Binding-site contacts:
Ligand atom C2 contacts residue ASN250 of chain 1.D at 2.4 Å.
Ligand atom C2 contacts residue SER252 of chain 1.D at 4.3 Å.
Ligand atom C3 contacts residue SER252 of chain 1.D at 4.1 Å.
Ligand atom N2 contacts residue ASN250 of chain 1.D at 2.8 Å (h-bond).
Ligand atom C1 contacts residue ASN250 of chain 1.D at 1.4 Å.
Ligand atom O7 contacts residue ASN250 of chain 1.D at 3.2 Å (h-bond).
Ligand atom O6 contacts residue PRO254 of chain 1.D at 4.2 Å.
Ligand atom C8 contacts residue PRO254 of chain 1.D at 4.0 Å (hydrophobic).
Ligand atom O5 contacts residue ASN250 of chain 1.D at 2.4 Å (h-bond).
Ligand atom C7 contacts residue GLY251 of chain 1.D at 3.7 Å.
Ligand atom C8 contacts residue SER290 of chain 1.D at 4.1 Å.
Ligand atom C2 contacts residue GLY251 of chain 1.D at 4.3 Å.
Ligand atom N2 contacts residue GLY251 of chain 1.D at 3.4 Å (h-bond).
Ligand atom C3 contacts residue ASN250 of chain 1.D at 3.8 Å.
Ligand atom C8 contacts residue GLU291 of chain 1.D at 4.0 Å.
Ligand atom C4 contacts residue ASN250 of chain 1.D at 4.3 Å.
Ligand atom C8 contacts residue ASN250 of chain 1.D at 4.3 Å.
Ligand atom C8 contacts residue GLY251 of chain 1.D at 3.4 Å.
Ligand atom N2 contacts residue SER252 of chain 1.D at 3.9 Å.
Ligand atom C5 contacts residue ASN250 of chain 1.D at 3.7 Å.
Ligand atom C1 contacts residue GLY251 of chain 1.D at 4.1 Å.
Ligand atom C7 contacts residue ASN250 of chain 1.D at 3.2 Å.
Ligand atom C1 contacts residue SER252 of chain 1.D at 4.3 Å.
Ligand atom C8 contacts residue TRP101 of chain 1.D at 4.3 Å (hydrophobic).

A protein and the small-molecule ligand that binds it are described below.
Small molecule (SMILES): CC(=O)N[C@H]1[C@H](O[C@H]2[C@H](O)[C@@H](NC(C)=O)CO[C@@H]2CO)O[C@H](CO)[C@@H](O)[C@@H]1O

Sequence of chain 1.D:
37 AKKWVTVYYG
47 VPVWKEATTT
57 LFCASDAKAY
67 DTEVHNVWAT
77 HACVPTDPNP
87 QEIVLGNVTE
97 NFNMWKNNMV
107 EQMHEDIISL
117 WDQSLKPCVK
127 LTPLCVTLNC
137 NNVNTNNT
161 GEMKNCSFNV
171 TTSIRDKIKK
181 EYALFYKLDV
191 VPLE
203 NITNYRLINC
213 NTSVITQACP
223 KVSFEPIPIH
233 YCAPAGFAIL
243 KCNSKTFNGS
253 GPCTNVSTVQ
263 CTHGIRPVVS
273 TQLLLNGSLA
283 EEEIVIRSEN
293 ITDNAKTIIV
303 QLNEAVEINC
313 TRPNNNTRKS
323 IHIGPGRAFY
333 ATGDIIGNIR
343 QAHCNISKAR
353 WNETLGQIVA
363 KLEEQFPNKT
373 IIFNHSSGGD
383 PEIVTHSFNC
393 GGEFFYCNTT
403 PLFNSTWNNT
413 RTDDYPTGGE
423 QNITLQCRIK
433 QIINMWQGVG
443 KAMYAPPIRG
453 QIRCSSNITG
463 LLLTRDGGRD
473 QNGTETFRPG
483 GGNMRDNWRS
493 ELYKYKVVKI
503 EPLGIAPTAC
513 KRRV